Binding-site contacts:
Ligand atom O5 contacts residue GLU105 of chain 1.TA at 3.8 Å.
Ligand atom C7 contacts residue ASN60 of chain 1.TA at 3.1 Å.
Ligand atom C7 contacts residue SER49 of chain 1.TA at 4.0 Å.
Ligand atom C2 contacts residue SER49 of chain 1.TA at 4.3 Å.
Ligand atom C2 contacts residue ASN60 of chain 1.TA at 2.4 Å.
Ligand atom C1 contacts residue GLU105 of chain 1.TA at 3.7 Å.
Ligand atom C8 contacts residue ASN60 of chain 1.TA at 4.3 Å.
Ligand atom C1 contacts residue ASN60 of chain 1.TA at 1.4 Å.
Ligand atom C5 contacts residue ASN60 of chain 1.TA at 3.6 Å.
Ligand atom O6 contacts residue GLU105 of chain 1.TA at 4.1 Å.
Ligand atom C5 contacts residue GLU105 of chain 1.TA at 3.6 Å.
Ligand atom N2 contacts residue ASN60 of chain 1.TA at 2.8 Å (h-bond).
Ligand atom C6 contacts residue GLU105 of chain 1.TA at 4.2 Å.
Ligand atom C8 contacts residue THR47 of chain 1.TA at 3.9 Å.
Ligand atom O7 contacts residue ASN60 of chain 1.TA at 3.0 Å (h-bond).
Ligand atom C4 contacts residue ASN60 of chain 1.TA at 4.2 Å.
Ligand atom C1 contacts residue SER49 of chain 1.TA at 4.1 Å.
Ligand atom C8 contacts residue ASN48 of chain 1.TA at 4.0 Å.
Ligand atom C3 contacts residue ASN60 of chain 1.TA at 3.7 Å.
Ligand atom O5 contacts residue ASN60 of chain 1.TA at 2.3 Å (h-bond).
Ligand atom N2 contacts residue SER49 of chain 1.TA at 3.4 Å (h-bond).
Ligand atom C8 contacts residue SER49 of chain 1.TA at 3.9 Å.

Sequence of chain 1.TA:
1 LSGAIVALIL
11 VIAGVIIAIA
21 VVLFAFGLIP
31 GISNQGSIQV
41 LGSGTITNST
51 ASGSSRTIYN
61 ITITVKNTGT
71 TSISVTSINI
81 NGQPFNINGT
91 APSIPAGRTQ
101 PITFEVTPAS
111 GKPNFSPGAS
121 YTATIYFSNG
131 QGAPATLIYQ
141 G

The protein below binds the small molecule below.
Small molecule (SMILES): CC(=O)N[C@H]1[C@H](O[C@H]2[C@H](O)[C@@H](NC(C)=O)CO[C@@H]2CO)O[C@H](CO)[C@@H](O)[C@@H]1O